The small molecule below binds the protein below.
Small molecule (SMILES): C#Cc1cccc(CN2CCC3=C(C2)C(=O)N(Cc2ccc(Cl)cc2)C2=NCCN23)c1

Binding-site contacts:
Ligand atom C29 contacts residue TYR62 of chain 1.G at 3.3 Å (hydrophobic).
Ligand atom C17 contacts residue LEU48 of chain 1.F at 3.7 Å (hydrophobic).
Ligand atom C20 contacts residue ARG22 of chain 1.G at 3.9 Å.
Ligand atom C06 contacts residue TYR82 of chain 1.F at 3.4 Å (hydrophobic).
Ligand atom N23 contacts residue GLU26 of chain 1.G at 2.7 Å (salt-bridge).
Ligand atom CL19 contacts residue PHE49 of chain 1.F at 3.6 Å.
Ligand atom C30 contacts residue TYR62 of chain 1.G at 3.4 Å (hydrophobic).
Ligand atom C10 contacts residue TYR82 of chain 1.F at 3.5 Å (hydrophobic).
Ligand atom C15 contacts residue GLU26 of chain 1.G at 3.5 Å.
Ligand atom C08 contacts residue TYR82 of chain 1.F at 3.8 Å (hydrophobic).
Ligand atom C10 contacts residue TYR62 of chain 1.G at 3.2 Å (hydrophobic).
Ligand atom C08 contacts residue TRP90 of chain 1.G at 3.7 Å (hydrophobic).
Ligand atom C17 contacts residue LEU23 of chain 1.G at 3.3 Å (hydrophobic).
Ligand atom C24 contacts residue GLU26 of chain 1.G at 3.5 Å.
Ligand atom C21 contacts residue GLU26 of chain 1.G at 3.3 Å.
Ligand atom C31 contacts residue TYR62 of chain 1.G at 3.5 Å (hydrophobic).
Ligand atom C04 contacts residue THR79 of chain 1.F at 3.4 Å.
Ligand atom C24 contacts residue HIS60 of chain 1.G at 3.7 Å.
Ligand atom C28 contacts residue TYR62 of chain 1.G at 3.2 Å (hydrophobic).
Ligand atom C18 contacts residue LEU23 of chain 1.G at 3.6 Å (hydrophobic).
Ligand atom C05 contacts residue THR79 of chain 1.F at 3.9 Å.
Ligand atom C05 contacts residue TYR82 of chain 1.F at 3.8 Å (hydrophobic).
Ligand atom C08 contacts residue TYR62 of chain 1.G at 3.9 Å (hydrophobic).
Ligand atom C16 contacts residue ILE28 of chain 1.G at 3.9 Å (hydrophobic).
Ligand atom C20 contacts residue GLU26 of chain 1.G at 3.5 Å.
Ligand atom O27 contacts residue LEU48 of chain 1.F at 3.7 Å.
Ligand atom C20 contacts residue SER52 of chain 1.F at 3.7 Å.
Ligand atom C25 contacts residue HIS60 of chain 1.G at 3.3 Å.
Ligand atom C02 contacts residue TYR62 of chain 1.G at 3.9 Å (hydrophobic).
Ligand atom C30 contacts residue TRP90 of chain 1.G at 3.5 Å (hydrophobic).
Ligand atom N09 contacts residue TYR62 of chain 1.G at 2.9 Å (h-bond).
Ligand atom C29 contacts residue TRP90 of chain 1.G at 3.8 Å (hydrophobic).
Ligand atom CL19 contacts residue LEU23 of chain 1.G at 3.4 Å.
Ligand atom C21 contacts residue SER52 of chain 1.F at 3.6 Å.
Ligand atom C01 contacts residue VAL92 of chain 1.G at 3.3 Å (hydrophobic).
Ligand atom C01 contacts residue TYR62 of chain 1.G at 3.7 Å (hydrophobic).
Ligand atom C22 contacts residue GLU26 of chain 1.G at 3.8 Å.
Ligand atom C12 contacts residue TYR62 of chain 1.G at 3.8 Å (hydrophobic).
Ligand atom C11 contacts residue TYR62 of chain 1.G at 3.1 Å (hydrophobic).
Ligand atom C14 contacts residue GLU26 of chain 1.G at 3.5 Å.

Sequence of chain 1.F:
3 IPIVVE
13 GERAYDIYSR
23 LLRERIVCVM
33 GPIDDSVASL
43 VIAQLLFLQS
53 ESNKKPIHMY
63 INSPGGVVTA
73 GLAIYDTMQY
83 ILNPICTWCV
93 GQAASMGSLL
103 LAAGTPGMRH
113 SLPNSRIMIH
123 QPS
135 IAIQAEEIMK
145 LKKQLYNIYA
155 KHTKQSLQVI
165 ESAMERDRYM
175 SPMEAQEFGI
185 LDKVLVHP

Sequence of chain 1.G:
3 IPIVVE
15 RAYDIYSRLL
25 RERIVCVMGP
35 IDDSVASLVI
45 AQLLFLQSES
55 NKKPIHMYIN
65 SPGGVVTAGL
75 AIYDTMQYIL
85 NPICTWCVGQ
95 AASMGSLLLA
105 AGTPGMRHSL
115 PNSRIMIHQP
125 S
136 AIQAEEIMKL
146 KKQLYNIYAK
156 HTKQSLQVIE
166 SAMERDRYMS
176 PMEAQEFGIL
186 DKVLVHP